Binding-site contacts:
Ligand atom C4 contacts residue ALA86 of chain 1.B at 4.4 Å (hydrophobic).
Ligand atom C6 contacts residue HIS84 of chain 1.B at 4.0 Å.
Ligand atom C3 contacts residue PHE126 of chain 1.B at 3.5 Å (hydrophobic).
Ligand atom O4 contacts residue ALA86 of chain 1.B at 4.3 Å.
Ligand atom C6 contacts residue GLY211 of chain 1.B at 4.0 Å.
Ligand atom C5 contacts residue PHE126 of chain 1.B at 4.0 Å (hydrophobic).
Ligand atom O4 contacts residue GLY104 of chain 1.B at 4.0 Å.
Ligand atom C3 contacts residue ASN128 of chain 1.B at 3.7 Å.
Ligand atom C2 contacts residue ASP212 of chain 1.B at 4.1 Å.
Ligand atom C3 contacts residue ASP87 of chain 1.B at 3.8 Å.
Ligand atom O4 contacts residue ASP212 of chain 1.B at 2.9 Å (salt-bridge).
Ligand atom O3 contacts residue GLY105 of chain 1.B at 2.9 Å (h-bond).
Ligand atom C7 contacts residue PHE126 of chain 1.B at 4.1 Å (hydrophobic).
Ligand atom O5 contacts residue GLY215 of chain 1.B at 3.5 Å.
Ligand atom O1 contacts residue PHE126 of chain 1.B at 3.9 Å.
Ligand atom C6 contacts residue GLY215 of chain 1.B at 4.1 Å.
Ligand atom C5 contacts residue GLY215 of chain 1.B at 4.4 Å.
Ligand atom O3 contacts residue GLY104 of chain 1.B at 3.4 Å.
Ligand atom C2 contacts residue ASN128 of chain 1.B at 4.3 Å.
Ligand atom C4 contacts residue ASP212 of chain 1.B at 4.0 Å.
Ligand atom C4 contacts residue GLY211 of chain 1.B at 4.3 Å.
Ligand atom C7 contacts residue GLY215 of chain 1.B at 4.1 Å.
Ligand atom O3 contacts residue ASP87 of chain 1.B at 2.7 Å (salt-bridge).
Ligand atom O6 contacts residue GLN217 of chain 1.B at 4.3 Å.
Ligand atom O3 contacts residue PHE126 of chain 1.B at 4.0 Å.
Ligand atom C4 contacts residue ASP87 of chain 1.B at 3.4 Å.
Ligand atom C6 contacts residue ASP212 of chain 1.B at 3.8 Å.
Ligand atom C4 contacts residue PHE126 of chain 1.B at 3.8 Å (hydrophobic).
Ligand atom O5 contacts residue ASP212 of chain 1.B at 3.8 Å.
Ligand atom O6 contacts residue HIS84 of chain 1.B at 2.8 Å (h-bond).
Ligand atom C3 contacts residue GLY105 of chain 1.B at 4.2 Å.
Ligand atom O4 contacts residue ASP87 of chain 1.B at 2.7 Å (salt-bridge).
Ligand atom O6 contacts residue ALA220 of chain 1.B at 3.7 Å.
Ligand atom C1 contacts residue GLY215 of chain 1.B at 4.3 Å.
Ligand atom O4 contacts residue GLY211 of chain 1.B at 3.2 Å.
Ligand atom C6 contacts residue ALA220 of chain 1.B at 3.6 Å (hydrophobic).
Ligand atom O3 contacts residue ASN128 of chain 1.B at 3.5 Å (h-bond).
Ligand atom O6 contacts residue GLY215 of chain 1.B at 3.8 Å.
Ligand atom C5 contacts residue ASP212 of chain 1.B at 4.2 Å.
Ligand atom O2 contacts residue ASN128 of chain 1.B at 3.6 Å (h-bond).

This protein binds this small molecule.
Small molecule (SMILES): CO[C@H]1O[C@H](CO)[C@H](O)[C@H](O)[C@H]1O

Sequence of chain 1.B:
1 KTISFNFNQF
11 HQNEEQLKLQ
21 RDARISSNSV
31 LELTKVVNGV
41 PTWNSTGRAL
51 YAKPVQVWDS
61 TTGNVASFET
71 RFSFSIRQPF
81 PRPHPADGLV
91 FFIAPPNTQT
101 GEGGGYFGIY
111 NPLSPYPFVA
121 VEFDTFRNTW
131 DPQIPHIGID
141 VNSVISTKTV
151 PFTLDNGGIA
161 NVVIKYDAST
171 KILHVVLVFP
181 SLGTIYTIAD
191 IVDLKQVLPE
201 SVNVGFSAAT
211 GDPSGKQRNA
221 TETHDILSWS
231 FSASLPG